A protein and the small-molecule ligand that binds it are described below.
Small molecule (SMILES): CC(=O)N[C@@H]1[C@@H](O)[C@H](O)[C@@H](CO)O[C@H]1O

Sequence of chain 1.D:
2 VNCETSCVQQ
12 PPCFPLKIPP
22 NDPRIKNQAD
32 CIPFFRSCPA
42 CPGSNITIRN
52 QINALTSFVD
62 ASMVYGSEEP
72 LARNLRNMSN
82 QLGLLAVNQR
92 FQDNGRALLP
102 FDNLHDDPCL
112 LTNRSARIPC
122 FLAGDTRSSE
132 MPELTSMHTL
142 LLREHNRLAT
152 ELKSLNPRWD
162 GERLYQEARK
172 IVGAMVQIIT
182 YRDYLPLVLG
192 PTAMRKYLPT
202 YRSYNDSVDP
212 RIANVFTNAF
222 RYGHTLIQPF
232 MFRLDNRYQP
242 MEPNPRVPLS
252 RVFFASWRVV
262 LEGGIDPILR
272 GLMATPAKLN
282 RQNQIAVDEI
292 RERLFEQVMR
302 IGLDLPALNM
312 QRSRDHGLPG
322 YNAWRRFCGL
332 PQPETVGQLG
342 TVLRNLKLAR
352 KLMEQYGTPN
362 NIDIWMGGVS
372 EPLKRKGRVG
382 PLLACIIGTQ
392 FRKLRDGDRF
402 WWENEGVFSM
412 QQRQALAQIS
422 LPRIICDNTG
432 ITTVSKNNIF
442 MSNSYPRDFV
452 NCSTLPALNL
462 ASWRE

Binding-site contacts:
Ligand atom C5 contacts residue ASN78 of chain 1.D at 4.2 Å.
Ligand atom C3 contacts residue GLN90 of chain 1.D at 3.9 Å.
Ligand atom C6 contacts residue LEU85 of chain 1.D at 4.4 Å (hydrophobic).
Ligand atom O5 contacts residue ASN78 of chain 1.D at 3.2 Å (h-bond).
Ligand atom C6 contacts residue ASN78 of chain 1.D at 4.2 Å.
Ligand atom O6 contacts residue ASN78 of chain 1.D at 3.7 Å.
Ligand atom C1 contacts residue ASN78 of chain 1.D at 3.1 Å.
Ligand atom N2 contacts residue GLN90 of chain 1.D at 3.7 Å.
Ligand atom O7 contacts residue ASN78 of chain 1.D at 3.9 Å.
Ligand atom C7 contacts residue GLN90 of chain 1.D at 3.2 Å.
Ligand atom O7 contacts residue LEU86 of chain 1.D at 4.0 Å.
Ligand atom C8 contacts residue VAL88 of chain 1.D at 3.6 Å (hydrophobic).
Ligand atom C6 contacts residue ASN81 of chain 1.D at 4.3 Å.
Ligand atom C7 contacts residue VAL88 of chain 1.D at 3.7 Å (hydrophobic).
Ligand atom C8 contacts residue ALA87 of chain 1.D at 3.6 Å (hydrophobic).
Ligand atom O3 contacts residue VAL88 of chain 1.D at 4.1 Å.
Ligand atom C5 contacts residue ASN81 of chain 1.D at 4.2 Å.
Ligand atom O7 contacts residue ALA87 of chain 1.D at 3.6 Å.
Ligand atom O7 contacts residue GLN90 of chain 1.D at 3.5 Å (h-bond).
Ligand atom O7 contacts residue VAL88 of chain 1.D at 2.9 Å (h-bond).
Ligand atom C7 contacts residue ALA87 of chain 1.D at 4.0 Å (hydrophobic).
Ligand atom C2 contacts residue ASN78 of chain 1.D at 3.1 Å.
Ligand atom O3 contacts residue GLN90 of chain 1.D at 3.2 Å (h-bond).
Ligand atom O5 contacts residue ASN81 of chain 1.D at 3.0 Å (h-bond).
Ligand atom N2 contacts residue ASN78 of chain 1.D at 3.6 Å (h-bond).
Ligand atom C1 contacts residue SER80 of chain 1.D at 4.3 Å.
Ligand atom O6 contacts residue LEU85 of chain 1.D at 3.8 Å.
Ligand atom C1 contacts residue ASN81 of chain 1.D at 3.6 Å.
Ligand atom C8 contacts residue GLN90 of chain 1.D at 3.3 Å.
Ligand atom C7 contacts residue ASN78 of chain 1.D at 3.9 Å.